Sequence of chain 1.B:
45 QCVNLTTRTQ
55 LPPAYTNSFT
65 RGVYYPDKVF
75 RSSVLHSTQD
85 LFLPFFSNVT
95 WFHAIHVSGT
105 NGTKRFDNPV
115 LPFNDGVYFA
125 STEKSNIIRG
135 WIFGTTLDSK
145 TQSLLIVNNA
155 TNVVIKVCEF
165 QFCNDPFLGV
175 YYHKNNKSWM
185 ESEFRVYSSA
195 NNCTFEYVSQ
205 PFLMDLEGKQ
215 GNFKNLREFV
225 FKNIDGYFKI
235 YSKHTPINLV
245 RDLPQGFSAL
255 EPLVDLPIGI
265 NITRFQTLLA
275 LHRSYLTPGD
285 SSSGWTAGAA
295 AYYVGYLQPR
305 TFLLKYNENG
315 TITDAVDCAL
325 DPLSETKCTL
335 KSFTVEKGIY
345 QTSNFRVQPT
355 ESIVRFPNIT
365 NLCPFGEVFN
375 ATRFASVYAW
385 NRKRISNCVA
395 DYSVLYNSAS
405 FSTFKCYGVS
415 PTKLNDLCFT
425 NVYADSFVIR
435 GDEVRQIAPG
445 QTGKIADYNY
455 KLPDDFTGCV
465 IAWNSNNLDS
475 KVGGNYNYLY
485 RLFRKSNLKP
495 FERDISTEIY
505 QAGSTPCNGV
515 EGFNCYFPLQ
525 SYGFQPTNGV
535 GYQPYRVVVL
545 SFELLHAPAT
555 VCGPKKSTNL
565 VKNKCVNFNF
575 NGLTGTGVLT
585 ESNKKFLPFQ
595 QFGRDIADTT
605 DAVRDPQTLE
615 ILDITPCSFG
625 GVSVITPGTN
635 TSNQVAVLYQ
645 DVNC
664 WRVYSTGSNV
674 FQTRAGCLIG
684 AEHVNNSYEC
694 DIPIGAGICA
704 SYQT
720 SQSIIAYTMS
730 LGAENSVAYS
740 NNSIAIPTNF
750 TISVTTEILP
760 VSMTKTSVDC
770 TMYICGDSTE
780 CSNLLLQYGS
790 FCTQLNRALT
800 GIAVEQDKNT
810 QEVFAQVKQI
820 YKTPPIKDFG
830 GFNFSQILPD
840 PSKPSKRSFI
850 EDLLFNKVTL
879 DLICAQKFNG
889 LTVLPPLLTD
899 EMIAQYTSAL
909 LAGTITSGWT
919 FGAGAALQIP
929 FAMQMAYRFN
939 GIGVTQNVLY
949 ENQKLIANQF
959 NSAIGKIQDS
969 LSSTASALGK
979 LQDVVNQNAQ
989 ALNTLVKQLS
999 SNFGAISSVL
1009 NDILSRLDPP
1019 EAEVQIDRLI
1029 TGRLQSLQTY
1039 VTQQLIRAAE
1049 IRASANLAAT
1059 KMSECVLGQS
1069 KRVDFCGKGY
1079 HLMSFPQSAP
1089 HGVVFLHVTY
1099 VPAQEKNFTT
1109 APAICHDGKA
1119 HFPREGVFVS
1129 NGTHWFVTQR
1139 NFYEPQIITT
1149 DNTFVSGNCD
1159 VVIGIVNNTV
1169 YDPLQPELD

Binding-site contacts:
Ligand atom CBB contacts residue ARG133 of chain 1.B at 3.3 Å.
Ligand atom CMC contacts residue TRP135 of chain 1.B at 4.1 Å (hydrophobic).
Ligand atom CMB contacts residue ARG221 of chain 1.B at 3.3 Å.
Ligand atom C3D contacts residue HIS238 of chain 1.B at 4.0 Å.
Ligand atom CHB contacts residue MET208 of chain 1.B at 3.6 Å (hydrophobic).
Ligand atom C1C contacts residue ASN152 of chain 1.B at 3.8 Å.
Ligand atom CBC contacts residue ILE234 of chain 1.B at 3.6 Å (hydrophobic).
Ligand atom OC contacts residue ASN152 of chain 1.B at 2.7 Å (h-bond).
Ligand atom CMB contacts residue MET208 of chain 1.B at 3.7 Å (hydrophobic).
Ligand atom CHA contacts residue HIS238 of chain 1.B at 4.1 Å.
Ligand atom C4B contacts residue ARG221 of chain 1.B at 4.1 Å.
Ligand atom C1C contacts residue VAL157 of chain 1.B at 4.2 Å (hydrophobic).
Ligand atom CBC contacts residue PHE223 of chain 1.B at 3.9 Å (hydrophobic).
Ligand atom CAB contacts residue ILE132 of chain 1.B at 3.4 Å (hydrophobic).
Ligand atom OB contacts residue PHE223 of chain 1.B at 3.4 Å.
Ligand atom C4D contacts residue HIS238 of chain 1.B at 3.7 Å.
Ligand atom CBD contacts residue HIS238 of chain 1.B at 3.9 Å.
Ligand atom CHD contacts residue HIS238 of chain 1.B at 4.2 Å.
Ligand atom CMA contacts residue ARG221 of chain 1.B at 4.1 Å.
Ligand atom CBB contacts residue TRP135 of chain 1.B at 3.5 Å (hydrophobic).
Ligand atom NB contacts residue ARG221 of chain 1.B at 3.8 Å.
Ligand atom CBC contacts residue LEU257 of chain 1.B at 4.0 Å (hydrophobic).
Ligand atom C1B contacts residue MET208 of chain 1.B at 4.2 Å (hydrophobic).
Ligand atom C3B contacts residue ARG221 of chain 1.B at 4.0 Å.
Ligand atom CAC contacts residue LEU257 of chain 1.B at 3.8 Å (hydrophobic).
Ligand atom C1D contacts residue HIS238 of chain 1.B at 3.7 Å.
Ligand atom CMB contacts residue ILE132 of chain 1.B at 3.9 Å (hydrophobic).
Ligand atom CAB contacts residue ARG133 of chain 1.B at 3.4 Å.
Ligand atom C2D contacts residue HIS238 of chain 1.B at 4.1 Å.
Ligand atom CHB contacts residue ARG221 of chain 1.B at 3.1 Å.
Ligand atom CMD contacts residue LEU257 of chain 1.B at 3.8 Å (hydrophobic).
Ligand atom C2B contacts residue ARG221 of chain 1.B at 3.4 Å.
Ligand atom O2A contacts residue ASN219 of chain 1.B at 3.9 Å.
Ligand atom C4A contacts residue ARG221 of chain 1.B at 3.9 Å.
Ligand atom ND contacts residue HIS238 of chain 1.B at 3.7 Å.
Ligand atom CMA contacts residue MET208 of chain 1.B at 4.1 Å (hydrophobic).
Ligand atom C1B contacts residue ARG221 of chain 1.B at 3.5 Å.
Ligand atom CMB contacts residue ASN130 of chain 1.B at 3.2 Å.
Ligand atom CMC contacts residue ILE150 of chain 1.B at 3.6 Å (hydrophobic).
Ligand atom CBB contacts residue ILE132 of chain 1.B at 3.9 Å (hydrophobic).

This small molecule binds to this protein.
Small molecule (SMILES): C=CC1=C(C)/C(=C/c2[nH]c(/C=C3\N=C(/C=C4\NC(=O)C(C)=C4C=C)C(C)=C3CCC(=O)O)c(CCC(=O)O)c2C)NC1=O